The small molecule below binds the protein below.
Small molecule (SMILES): CC(=O)N[C@H]1[C@H](O[C@H]2[C@H](O)[C@@H](NC(C)=O)CO[C@@H]2CO)O[C@H](CO)[C@@H](O)[C@@H]1O

Binding-site contacts:
Ligand atom C2 contacts residue ASN154 of chain 31.E at 4.1 Å.
Ligand atom C8 contacts residue ASN154 of chain 31.E at 4.5 Å.
Ligand atom O5 contacts residue ASN154 of chain 31.E at 3.8 Å.
Ligand atom O6 contacts residue MET151 of chain 31.E at 3.5 Å.
Ligand atom C1 contacts residue ASN154 of chain 31.E at 3.1 Å.
Ligand atom C2 contacts residue THR156 of chain 31.E at 3.9 Å.
Ligand atom C7 contacts residue ASN154 of chain 31.E at 3.7 Å.
Ligand atom C7 contacts residue THR156 of chain 31.E at 3.6 Å.
Ligand atom O7 contacts residue ASN154 of chain 31.E at 3.2 Å (h-bond).
Ligand atom C1 contacts residue THR156 of chain 31.E at 3.6 Å.
Ligand atom N2 contacts residue ASN154 of chain 31.E at 4.0 Å.
Ligand atom C8 contacts residue THR156 of chain 31.E at 3.7 Å.
Ligand atom O5 contacts residue MET151 of chain 31.E at 4.2 Å.
Ligand atom C3 contacts residue THR156 of chain 31.E at 4.4 Å.
Ligand atom N2 contacts residue THR156 of chain 31.E at 3.2 Å.
Ligand atom O7 contacts residue THR156 of chain 31.E at 4.5 Å.

Sequence of chain 31.E:
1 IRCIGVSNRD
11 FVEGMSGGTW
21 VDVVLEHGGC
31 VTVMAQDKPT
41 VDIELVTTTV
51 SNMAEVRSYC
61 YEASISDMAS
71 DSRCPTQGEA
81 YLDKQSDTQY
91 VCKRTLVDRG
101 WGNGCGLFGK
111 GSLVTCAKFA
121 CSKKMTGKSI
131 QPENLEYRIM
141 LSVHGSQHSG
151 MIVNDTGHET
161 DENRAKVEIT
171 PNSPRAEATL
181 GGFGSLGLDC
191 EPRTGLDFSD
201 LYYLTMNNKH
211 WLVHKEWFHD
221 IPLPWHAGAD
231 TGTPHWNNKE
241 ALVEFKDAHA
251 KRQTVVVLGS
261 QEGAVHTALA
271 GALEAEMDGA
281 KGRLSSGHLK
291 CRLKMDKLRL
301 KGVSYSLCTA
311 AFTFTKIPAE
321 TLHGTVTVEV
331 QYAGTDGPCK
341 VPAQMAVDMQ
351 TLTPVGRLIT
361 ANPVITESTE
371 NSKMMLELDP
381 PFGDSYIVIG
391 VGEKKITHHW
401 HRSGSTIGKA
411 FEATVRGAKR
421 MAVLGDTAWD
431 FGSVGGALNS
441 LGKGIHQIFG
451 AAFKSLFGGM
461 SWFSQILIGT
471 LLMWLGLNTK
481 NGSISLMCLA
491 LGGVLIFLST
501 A